The small molecule below binds the protein below.
Small molecule (SMILES): O[C@@H]1[C@H](O)[C@H](O)CO[C@H]1O

Sequence of chain 1.A:
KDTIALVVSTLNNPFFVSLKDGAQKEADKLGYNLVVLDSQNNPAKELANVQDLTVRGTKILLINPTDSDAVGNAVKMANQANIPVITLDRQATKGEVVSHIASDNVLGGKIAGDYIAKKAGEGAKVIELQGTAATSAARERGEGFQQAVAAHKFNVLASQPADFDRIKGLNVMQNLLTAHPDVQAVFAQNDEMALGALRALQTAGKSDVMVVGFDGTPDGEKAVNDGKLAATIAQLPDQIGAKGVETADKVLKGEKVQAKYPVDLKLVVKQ

Binding-site contacts:
Ligand atom C2 contacts residue ARG141 of chain 1.A at 3.8 Å.
Ligand atom O4 contacts residue ASN190 of chain 1.A at 3.1 Å (h-bond).
Ligand atom C4 contacts residue PHE16 of chain 1.A at 3.9 Å (hydrophobic).
Ligand atom C5 contacts residue ARG90 of chain 1.A at 3.9 Å.
Ligand atom C3 contacts residue ASP215 of chain 1.A at 3.2 Å.
Ligand atom C1 contacts residue PHE164 of chain 1.A at 3.9 Å (hydrophobic).
Ligand atom O5 contacts residue ARG90 of chain 1.A at 3.0 Å (salt-bridge).
Ligand atom C1 contacts residue ALA137 of chain 1.A at 4.0 Å (hydrophobic).
Ligand atom C4 contacts residue ASP215 of chain 1.A at 3.5 Å.
Ligand atom C5 contacts residue PHE164 of chain 1.A at 3.6 Å (hydrophobic).
Ligand atom C2 contacts residue ASP89 of chain 1.A at 3.3 Å.
Ligand atom O1 contacts residue ALA137 of chain 1.A at 3.3 Å.
Ligand atom O3 contacts residue ASP215 of chain 1.A at 2.5 Å (salt-bridge).
Ligand atom O1 contacts residue ASP89 of chain 1.A at 2.6 Å (salt-bridge).
Ligand atom O5 contacts residue PHE164 of chain 1.A at 3.5 Å.
Ligand atom O4 contacts residue ASP215 of chain 1.A at 2.6 Å (salt-bridge).
Ligand atom C5 contacts residue ASN13 of chain 1.A at 3.7 Å.
Ligand atom O4 contacts residue PHE15 of chain 1.A at 3.9 Å.
Ligand atom C2 contacts residue GLN235 of chain 1.A at 4.0 Å.
Ligand atom C3 contacts residue GLN235 of chain 1.A at 3.8 Å.
Ligand atom O3 contacts residue ASN190 of chain 1.A at 3.8 Å.
Ligand atom C1 contacts residue ARG141 of chain 1.A at 4.0 Å.
Ligand atom C5 contacts residue ASN190 of chain 1.A at 3.9 Å.
Ligand atom C4 contacts residue ASN13 of chain 1.A at 3.3 Å.
Ligand atom C1 contacts residue ARG90 of chain 1.A at 3.9 Å.
Ligand atom O2 contacts residue PHE15 of chain 1.A at 3.7 Å.
Ligand atom O4 contacts residue ASN13 of chain 1.A at 2.8 Å (h-bond).
Ligand atom C2 contacts residue PHE15 of chain 1.A at 3.6 Å (hydrophobic).
Ligand atom C4 contacts residue PHE15 of chain 1.A at 3.8 Å (hydrophobic).
Ligand atom O2 contacts residue GLN235 of chain 1.A at 3.1 Å (h-bond).
Ligand atom O3 contacts residue GLN235 of chain 1.A at 3.5 Å (h-bond).
Ligand atom C5 contacts residue PHE16 of chain 1.A at 4.0 Å (hydrophobic).
Ligand atom O2 contacts residue ASP89 of chain 1.A at 2.6 Å (salt-bridge).
Ligand atom O3 contacts residue ARG141 of chain 1.A at 3.0 Å (salt-bridge).
Ligand atom C3 contacts residue PHE15 of chain 1.A at 3.6 Å (hydrophobic).
Ligand atom O1 contacts residue ARG90 of chain 1.A at 2.9 Å (salt-bridge).
Ligand atom C1 contacts residue ASP89 of chain 1.A at 3.5 Å.
Ligand atom C2 contacts residue PHE16 of chain 1.A at 4.0 Å (hydrophobic).
Ligand atom O2 contacts residue ARG141 of chain 1.A at 2.7 Å (salt-bridge).
Ligand atom O5 contacts residue PHE16 of chain 1.A at 3.7 Å.